Sequence of chain 1.C:
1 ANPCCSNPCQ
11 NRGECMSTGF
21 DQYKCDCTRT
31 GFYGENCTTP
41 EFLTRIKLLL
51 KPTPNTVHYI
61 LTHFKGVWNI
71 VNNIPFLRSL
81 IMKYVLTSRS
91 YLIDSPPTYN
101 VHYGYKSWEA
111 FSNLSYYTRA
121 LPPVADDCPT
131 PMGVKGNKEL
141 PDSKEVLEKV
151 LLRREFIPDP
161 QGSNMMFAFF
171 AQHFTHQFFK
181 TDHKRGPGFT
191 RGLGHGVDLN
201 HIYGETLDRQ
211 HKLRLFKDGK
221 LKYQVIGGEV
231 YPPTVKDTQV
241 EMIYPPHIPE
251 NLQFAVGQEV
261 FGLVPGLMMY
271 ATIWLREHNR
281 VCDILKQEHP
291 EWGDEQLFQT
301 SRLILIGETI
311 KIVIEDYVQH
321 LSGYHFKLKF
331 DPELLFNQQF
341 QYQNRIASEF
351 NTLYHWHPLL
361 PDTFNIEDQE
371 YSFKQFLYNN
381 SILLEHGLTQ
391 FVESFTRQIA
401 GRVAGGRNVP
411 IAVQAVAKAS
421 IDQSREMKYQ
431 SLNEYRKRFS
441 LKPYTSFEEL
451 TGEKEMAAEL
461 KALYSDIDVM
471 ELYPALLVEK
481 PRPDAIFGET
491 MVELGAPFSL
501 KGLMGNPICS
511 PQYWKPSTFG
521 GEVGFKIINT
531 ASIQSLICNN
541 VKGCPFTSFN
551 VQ

Sequence of chain 1.D:
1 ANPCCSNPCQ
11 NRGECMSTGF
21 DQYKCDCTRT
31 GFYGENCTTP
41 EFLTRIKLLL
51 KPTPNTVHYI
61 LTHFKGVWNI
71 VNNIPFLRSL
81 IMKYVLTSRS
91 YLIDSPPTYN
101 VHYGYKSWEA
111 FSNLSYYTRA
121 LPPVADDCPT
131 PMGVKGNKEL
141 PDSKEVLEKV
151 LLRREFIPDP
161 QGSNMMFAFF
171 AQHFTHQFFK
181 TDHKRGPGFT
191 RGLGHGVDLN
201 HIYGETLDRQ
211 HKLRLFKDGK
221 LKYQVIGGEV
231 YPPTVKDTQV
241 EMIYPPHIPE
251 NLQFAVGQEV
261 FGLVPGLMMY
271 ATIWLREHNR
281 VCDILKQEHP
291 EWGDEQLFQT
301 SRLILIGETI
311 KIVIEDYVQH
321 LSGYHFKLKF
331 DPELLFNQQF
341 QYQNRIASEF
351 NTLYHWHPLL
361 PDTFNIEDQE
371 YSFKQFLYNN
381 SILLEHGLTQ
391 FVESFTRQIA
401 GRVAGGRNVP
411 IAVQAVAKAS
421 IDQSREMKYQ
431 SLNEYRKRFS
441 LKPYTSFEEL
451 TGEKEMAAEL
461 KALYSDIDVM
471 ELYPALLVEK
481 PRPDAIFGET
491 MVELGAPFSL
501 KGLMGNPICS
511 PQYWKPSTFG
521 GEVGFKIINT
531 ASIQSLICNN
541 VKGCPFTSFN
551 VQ

Binding-site contacts:
Ligand atom O6 contacts residue LEU207 of chain 1.C at 4.0 Å.
Ligand atom C2 contacts residue ARG185 of chain 1.D at 3.6 Å.
Ligand atom C7 contacts residue ASN113 of chain 1.D at 3.5 Å.
Ligand atom C1 contacts residue ARG185 of chain 1.D at 3.7 Å.
Ligand atom O7 contacts residue ASN113 of chain 1.D at 3.5 Å (h-bond).
Ligand atom C5 contacts residue ARG185 of chain 1.D at 4.0 Å.
Ligand atom O7 contacts residue GLU109 of chain 1.D at 4.1 Å.
Ligand atom C1 contacts residue ASN113 of chain 1.D at 1.4 Å.
Ligand atom C4 contacts residue LEU207 of chain 1.C at 4.3 Å (hydrophobic).
Ligand atom C6 contacts residue PHE189 of chain 1.D at 3.8 Å (hydrophobic).
Ligand atom C4 contacts residue ARG185 of chain 1.D at 3.7 Å.
Ligand atom O6 contacts residue ASP208 of chain 1.C at 4.2 Å.
Ligand atom C5 contacts residue ASN113 of chain 1.D at 3.6 Å.
Ligand atom O5 contacts residue GLU109 of chain 1.D at 3.6 Å.
Ligand atom C8 contacts residue ARG185 of chain 1.D at 3.6 Å.
Ligand atom O3 contacts residue LEU207 of chain 1.C at 4.5 Å.
Ligand atom O3 contacts residue ARG185 of chain 1.D at 4.3 Å.
Ligand atom C2 contacts residue ASN113 of chain 1.D at 2.6 Å.
Ligand atom C2 contacts residue GLU109 of chain 1.D at 4.2 Å.
Ligand atom C6 contacts residue TYR116 of chain 1.D at 3.6 Å (hydrophobic).
Ligand atom O6 contacts residue TYR116 of chain 1.D at 3.6 Å (h-bond).
Ligand atom C1 contacts residue GLU109 of chain 1.D at 3.6 Å.
Ligand atom O5 contacts residue ARG185 of chain 1.D at 4.4 Å.
Ligand atom O7 contacts residue LEU207 of chain 1.C at 3.9 Å.
Ligand atom C4 contacts residue ASN113 of chain 1.D at 4.3 Å.
Ligand atom C1 contacts residue TYR116 of chain 1.D at 4.1 Å (hydrophobic).
Ligand atom N2 contacts residue ASN113 of chain 1.D at 3.1 Å (h-bond).
Ligand atom O5 contacts residue TYR116 of chain 1.D at 3.5 Å.
Ligand atom O5 contacts residue ASN113 of chain 1.D at 2.3 Å (h-bond).
Ligand atom C5 contacts residue TYR116 of chain 1.D at 4.4 Å (hydrophobic).
Ligand atom O5 contacts residue PHE189 of chain 1.D at 4.3 Å.
Ligand atom C3 contacts residue ARG185 of chain 1.D at 3.7 Å.
Ligand atom O4 contacts residue ARG185 of chain 1.D at 2.8 Å (salt-bridge).
Ligand atom C8 contacts residue PHE189 of chain 1.D at 4.3 Å (hydrophobic).
Ligand atom C6 contacts residue ASP208 of chain 1.C at 4.3 Å.
Ligand atom C3 contacts residue ASN113 of chain 1.D at 3.9 Å.
Ligand atom C5 contacts residue PHE189 of chain 1.D at 4.0 Å (hydrophobic).
Ligand atom C7 contacts residue ARG185 of chain 1.D at 4.0 Å.
Ligand atom N2 contacts residue ARG185 of chain 1.D at 3.1 Å (salt-bridge).

This protein binds this small molecule.
Small molecule (SMILES): CC(=O)N[C@H]1[C@H](O[C@H]2[C@H](O)[C@@H](NC(C)=O)CO[C@@H]2CO)O[C@H](CO)[C@@H](O)[C@@H]1O